Sequence of chain 2.A:
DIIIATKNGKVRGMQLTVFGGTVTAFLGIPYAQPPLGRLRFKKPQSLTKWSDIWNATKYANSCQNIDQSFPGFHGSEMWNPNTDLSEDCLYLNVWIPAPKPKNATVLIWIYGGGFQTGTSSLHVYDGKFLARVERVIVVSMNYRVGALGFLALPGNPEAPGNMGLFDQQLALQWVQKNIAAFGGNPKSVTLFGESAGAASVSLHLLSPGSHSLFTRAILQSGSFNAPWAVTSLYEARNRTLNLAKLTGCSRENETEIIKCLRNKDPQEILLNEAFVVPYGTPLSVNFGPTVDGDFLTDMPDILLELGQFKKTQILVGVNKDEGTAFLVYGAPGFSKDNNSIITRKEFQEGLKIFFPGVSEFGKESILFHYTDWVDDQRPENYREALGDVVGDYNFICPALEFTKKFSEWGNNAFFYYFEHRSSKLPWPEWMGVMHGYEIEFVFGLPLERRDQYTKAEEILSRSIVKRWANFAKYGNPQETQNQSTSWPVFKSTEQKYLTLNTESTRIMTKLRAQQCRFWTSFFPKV

The small molecule below binds the protein below.
Small molecule (SMILES): CCOP(=O)(O)O

Binding-site contacts:
Ligand atom O2 contacts residue HIS438 of chain 2.A at 4.1 Å.
Ligand atom O1 contacts residue GLY115 of chain 2.A at 3.8 Å.
Ligand atom P contacts residue SER198 of chain 2.A at 1.6 Å.
Ligand atom C11 contacts residue TRP231 of chain 2.A at 3.4 Å (hydrophobic).
Ligand atom C12 contacts residue GLY117 of chain 2.A at 4.0 Å.
Ligand atom C12 contacts residue VAL288 of chain 2.A at 4.0 Å (hydrophobic).
Ligand atom C11 contacts residue PHE398 of chain 2.A at 4.2 Å (hydrophobic).
Ligand atom C11 contacts residue GLY117 of chain 2.A at 4.0 Å.
Ligand atom O1 contacts residue ALA199 of chain 2.A at 2.9 Å (h-bond).
Ligand atom P contacts residue GLY117 of chain 2.A at 3.8 Å.
Ligand atom P contacts residue GLY116 of chain 2.A at 4.1 Å.
Ligand atom O1 contacts residue GLY117 of chain 2.A at 2.7 Å (h-bond).
Ligand atom C11 contacts residue ALA199 of chain 2.A at 4.5 Å (hydrophobic).
Ligand atom O2 contacts residue SER198 of chain 2.A at 2.5 Å (h-bond).
Ligand atom O1 contacts residue GLY116 of chain 2.A at 2.9 Å (h-bond).
Ligand atom O4 contacts residue GLY116 of chain 2.A at 4.4 Å.
Ligand atom C12 contacts residue TRP231 of chain 2.A at 3.5 Å (hydrophobic).
Ligand atom C11 contacts residue SER198 of chain 2.A at 3.3 Å.
Ligand atom C12 contacts residue LEU286 of chain 2.A at 3.8 Å (hydrophobic).
Ligand atom O1 contacts residue SER198 of chain 2.A at 2.5 Å (h-bond).
Ligand atom O2 contacts residue GLY117 of chain 2.A at 4.1 Å.
Ligand atom P contacts residue HIS438 of chain 2.A at 3.6 Å.
Ligand atom O2 contacts residue PHE398 of chain 2.A at 3.9 Å.
Ligand atom O4 contacts residue SER198 of chain 2.A at 2.5 Å (h-bond).
Ligand atom O2 contacts residue ALA199 of chain 2.A at 4.5 Å.
Ligand atom P contacts residue ALA199 of chain 2.A at 3.6 Å.
Ligand atom O4 contacts residue HIS438 of chain 2.A at 2.7 Å (h-bond).